Sequence of chain 2.A:
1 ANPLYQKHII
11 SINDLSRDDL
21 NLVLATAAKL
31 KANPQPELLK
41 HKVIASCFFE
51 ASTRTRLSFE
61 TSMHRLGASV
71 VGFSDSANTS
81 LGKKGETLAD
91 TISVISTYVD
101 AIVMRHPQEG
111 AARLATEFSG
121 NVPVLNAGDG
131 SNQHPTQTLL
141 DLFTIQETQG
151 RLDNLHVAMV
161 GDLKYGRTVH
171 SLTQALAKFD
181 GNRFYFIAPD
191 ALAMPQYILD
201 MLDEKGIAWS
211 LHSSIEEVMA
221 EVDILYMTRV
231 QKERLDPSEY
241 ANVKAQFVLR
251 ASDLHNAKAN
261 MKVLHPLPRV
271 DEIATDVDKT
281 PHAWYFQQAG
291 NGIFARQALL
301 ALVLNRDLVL

Sequence of chain 1.A:
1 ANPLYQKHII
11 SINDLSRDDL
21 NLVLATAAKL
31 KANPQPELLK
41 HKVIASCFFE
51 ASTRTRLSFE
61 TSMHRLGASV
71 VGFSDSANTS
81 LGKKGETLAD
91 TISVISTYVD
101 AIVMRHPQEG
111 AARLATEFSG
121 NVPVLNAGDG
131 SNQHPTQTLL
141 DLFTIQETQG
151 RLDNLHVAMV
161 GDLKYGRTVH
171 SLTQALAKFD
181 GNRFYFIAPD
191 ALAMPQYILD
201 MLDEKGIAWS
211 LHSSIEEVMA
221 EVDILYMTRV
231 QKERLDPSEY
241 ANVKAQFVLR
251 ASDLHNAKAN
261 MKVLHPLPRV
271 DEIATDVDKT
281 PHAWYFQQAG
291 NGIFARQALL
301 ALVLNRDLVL

Binding-site contacts:
Ligand atom O62 contacts residue ARG54 of chain 1.A at 2.9 Å.
Ligand atom N3 contacts residue SER52 of chain 1.A at 3.9 Å.
Ligand atom C6 contacts residue PO41 of chain 1.E at 4.0 Å.
Ligand atom O61 contacts residue SER52 of chain 1.A at 4.2 Å.
Ligand atom O2 contacts residue ARG105 of chain 1.A at 2.6 Å (salt-bridge).
Ligand atom O5 contacts residue LYS83 of chain 2.A at 3.0 Å (salt-bridge).
Ligand atom C2 contacts residue SER52 of chain 1.A at 3.2 Å.
Ligand atom C61 contacts residue THR53 of chain 1.A at 4.0 Å.
Ligand atom C2 contacts residue ARG105 of chain 1.A at 3.7 Å.
Ligand atom C61 contacts residue SER52 of chain 1.A at 3.9 Å.
Ligand atom O62 contacts residue THR55 of chain 1.A at 3.6 Å (h-bond).
Ligand atom O4 contacts residue LYS83 of chain 2.A at 2.9 Å.
Ligand atom C61 contacts residue PO41 of chain 1.E at 4.3 Å.
Ligand atom O62 contacts residue THR53 of chain 1.A at 4.2 Å.
Ligand atom N3 contacts residue SER80 of chain 2.A at 4.0 Å.
Ligand atom N3 contacts residue ALA51 of chain 1.A at 3.6 Å.
Ligand atom O61 contacts residue ARG54 of chain 1.A at 3.2 Å (salt-bridge).
Ligand atom C4 contacts residue PRO268 of chain 1.A at 4.2 Å (hydrophobic).
Ligand atom C61 contacts residue SER80 of chain 2.A at 3.3 Å.
Ligand atom C61 contacts residue ARG54 of chain 1.A at 3.6 Å.
Ligand atom C6 contacts residue SER80 of chain 2.A at 3.2 Å.
Ligand atom C4 contacts residue SER80 of chain 2.A at 3.8 Å.
Ligand atom C6 contacts residue SER52 of chain 1.A at 4.0 Å.
Ligand atom N1 contacts residue PO41 of chain 1.E at 2.8 Å (h-bond).
Ligand atom N3 contacts residue ARG105 of chain 1.A at 4.3 Å.
Ligand atom O2 contacts residue PO41 of chain 1.E at 3.0 Å (h-bond).
Ligand atom O61 contacts residue SER80 of chain 2.A at 3.0 Å (h-bond).
Ligand atom C2 contacts residue PO41 of chain 1.E at 3.3 Å.
Ligand atom C5 contacts residue PRO268 of chain 1.A at 3.6 Å (hydrophobic).
Ligand atom O61 contacts residue THR53 of chain 1.A at 3.7 Å.
Ligand atom O62 contacts residue SER52 of chain 1.A at 3.4 Å (h-bond).
Ligand atom O61 contacts residue LEU81 of chain 2.A at 3.9 Å.
Ligand atom O62 contacts residue PO41 of chain 1.E at 3.7 Å.
Ligand atom C4 contacts residue LYS83 of chain 2.A at 3.5 Å.
Ligand atom N1 contacts residue SER80 of chain 2.A at 4.1 Å.
Ligand atom N1 contacts residue SER52 of chain 1.A at 3.2 Å (h-bond).
Ligand atom C5 contacts residue SER80 of chain 2.A at 4.2 Å.
Ligand atom O2 contacts residue SER52 of chain 1.A at 3.2 Å (h-bond).
Ligand atom O62 contacts residue SER80 of chain 2.A at 4.2 Å.
Ligand atom O4 contacts residue SER80 of chain 2.A at 2.9 Å (h-bond).

This protein binds this small molecule.
Small molecule (SMILES): NC(=O)N[C@@H](CC(=O)O)C(=O)O